Binding-site contacts:
Ligand atom C5 contacts residue PRO201 of chain 1.Y at 4.0 Å (hydrophobic).
Ligand atom N7 contacts residue SER423 of chain 1.Y at 4.0 Å.
Ligand atom O1P contacts residue HIS421 of chain 1.Y at 4.1 Å.
Ligand atom O5' contacts residue PHE420 of chain 1.Y at 4.2 Å.
Ligand atom C2 contacts residue PRO201 of chain 1.Y at 4.2 Å (hydrophobic).
Ligand atom N3 contacts residue PRO201 of chain 1.Y at 4.0 Å.
Ligand atom C6 contacts residue PRO422 of chain 1.Y at 3.4 Å (hydrophobic).
Ligand atom C6 contacts residue VAL200 of chain 1.Y at 4.2 Å (hydrophobic).
Ligand atom C6 contacts residue SER423 of chain 1.Y at 4.2 Å.
Ligand atom N6 contacts residue PRO422 of chain 1.Y at 3.2 Å (h-bond).
Ligand atom C2 contacts residue GLY430 of chain 1.Y at 3.6 Å.
Ligand atom N9 contacts residue PRO422 of chain 1.Y at 4.3 Å.
Ligand atom C3' contacts residue PRO422 of chain 1.Y at 3.7 Å (hydrophobic).
Ligand atom N6 contacts residue PHE429 of chain 1.Y at 4.1 Å.
Ligand atom N6 contacts residue SER423 of chain 1.Y at 3.5 Å.
Ligand atom C8 contacts residue HIS421 of chain 1.Y at 3.8 Å.
Ligand atom O1P contacts residue HIS419 of chain 1.Y at 4.3 Å.
Ligand atom O5' contacts residue PRO422 of chain 1.Y at 3.8 Å.
Ligand atom N3 contacts residue PRO422 of chain 1.Y at 4.4 Å.
Ligand atom N6 contacts residue PRO424 of chain 1.Y at 4.1 Å.
Ligand atom O5' contacts residue HIS421 of chain 1.Y at 3.0 Å (h-bond).
Ligand atom N1 contacts residue PRO422 of chain 1.Y at 3.6 Å.
Ligand atom N1 contacts residue GLY430 of chain 1.Y at 2.9 Å (h-bond).
Ligand atom P contacts residue HIS421 of chain 1.Y at 3.6 Å.
Ligand atom C6 contacts residue PRO201 of chain 1.Y at 4.3 Å (hydrophobic).
Ligand atom C5 contacts residue PRO422 of chain 1.Y at 4.0 Å (hydrophobic).
Ligand atom C4 contacts residue PRO422 of chain 1.Y at 4.2 Å (hydrophobic).
Ligand atom O4' contacts residue HIS421 of chain 1.Y at 4.2 Å.
Ligand atom N1 contacts residue VAL200 of chain 1.Y at 3.9 Å.
Ligand atom N9 contacts residue PRO201 of chain 1.Y at 3.8 Å.
Ligand atom C2 contacts residue VAL200 of chain 1.Y at 4.4 Å (hydrophobic).
Ligand atom C8 contacts residue PRO201 of chain 1.Y at 3.9 Å (hydrophobic).
Ligand atom N6 contacts residue GLY430 of chain 1.Y at 3.0 Å (h-bond).
Ligand atom C4 contacts residue PRO201 of chain 1.Y at 3.9 Å (hydrophobic).
Ligand atom N7 contacts residue PRO201 of chain 1.Y at 4.1 Å.
Ligand atom C1' contacts residue PRO201 of chain 1.Y at 4.3 Å (hydrophobic).
Ligand atom P contacts residue PHE420 of chain 1.Y at 4.2 Å.
Ligand atom C6 contacts residue GLY430 of chain 1.Y at 3.9 Å.
Ligand atom C5' contacts residue HIS421 of chain 1.Y at 3.7 Å.
Ligand atom N7 contacts residue HIS421 of chain 1.Y at 4.0 Å.

The small molecule below binds the protein below.
Small molecule (SMILES): Nc1ncnc2c1ncn2[C@H]1C[C@H](O)[C@@H](COP(=O)(O)O)O1

Sequence of chain 1.Y:
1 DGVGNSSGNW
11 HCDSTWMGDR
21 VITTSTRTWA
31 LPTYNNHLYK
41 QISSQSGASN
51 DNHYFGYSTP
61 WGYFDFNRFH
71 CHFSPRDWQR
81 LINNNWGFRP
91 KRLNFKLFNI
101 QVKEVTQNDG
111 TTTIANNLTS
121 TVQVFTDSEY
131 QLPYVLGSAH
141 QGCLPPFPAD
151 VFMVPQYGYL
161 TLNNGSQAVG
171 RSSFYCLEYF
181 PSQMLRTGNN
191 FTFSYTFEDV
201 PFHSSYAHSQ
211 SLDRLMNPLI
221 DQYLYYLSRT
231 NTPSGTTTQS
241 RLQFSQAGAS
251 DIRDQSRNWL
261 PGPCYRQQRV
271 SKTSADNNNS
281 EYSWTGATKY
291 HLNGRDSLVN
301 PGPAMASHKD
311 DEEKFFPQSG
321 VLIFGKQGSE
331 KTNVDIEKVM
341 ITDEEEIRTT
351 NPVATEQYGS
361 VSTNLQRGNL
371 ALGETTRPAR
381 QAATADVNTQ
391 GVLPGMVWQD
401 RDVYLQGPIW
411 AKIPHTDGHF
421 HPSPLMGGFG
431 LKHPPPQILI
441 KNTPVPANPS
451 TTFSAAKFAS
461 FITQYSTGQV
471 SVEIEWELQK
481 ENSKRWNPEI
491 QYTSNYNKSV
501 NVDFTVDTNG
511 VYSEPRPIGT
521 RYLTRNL